Binding-site contacts:
Ligand atom CA contacts residue LEU93 of chain 2.E at 0.2 Å (hydrophobic).
Ligand atom C contacts residue LEU93 of chain 2.E at 1.4 Å (hydrophobic).
Ligand atom CG contacts residue SER90 of chain 2.E at 1.1 Å.
Ligand atom OD1 contacts residue ILE113 of chain 2.E at 1.4 Å.
Ligand atom NE contacts residue ILE104 of chain 2.E at 1.1 Å.
Ligand atom CG contacts residue PHE71 of chain 2.E at 1.1 Å (hydrophobic).
Ligand atom O contacts residue LYS73 of chain 2.E at 1.4 Å.
Ligand atom N contacts residue LYS73 of chain 2.E at 1.0 Å.
Ligand atom N contacts residue LEU91 of chain 2.E at 1.4 Å.
Ligand atom C contacts residue LEU159 of chain 2.E at 1.3 Å (hydrophobic).
Ligand atom CG contacts residue THR160 of chain 2.E at 1.1 Å.
Ligand atom OD1 contacts residue LEU159 of chain 2.E at 1.1 Å.
Ligand atom C contacts residue LEU91 of chain 2.E at 1.1 Å (hydrophobic).
Ligand atom CD contacts residue LYS73 of chain 2.E at 1.1 Å.
Ligand atom O contacts residue ILE87 of chain 2.E at 1.4 Å (h-bond).
Ligand atom CZ contacts residue SER90 of chain 2.E at 0.9 Å.
Ligand atom C contacts residue THR1063 of chain 2.B at 1.4 Å.
Ligand atom OD1 contacts residue THR160 of chain 2.E at 1.4 Å (h-bond).
Ligand atom ND2 contacts residue LEU159 of chain 2.E at 1.3 Å.
Ligand atom CA contacts residue LEU91 of chain 2.E at 0.9 Å (hydrophobic).
Ligand atom CG contacts residue THR1061 of chain 2.B at 1.1 Å.
Ligand atom CZ contacts residue ILE104 of chain 2.E at 1.3 Å (hydrophobic).
Ligand atom CB contacts residue TRP84 of chain 2.E at 0.6 Å (hydrophobic).
Ligand atom OG1 contacts residue TRP84 of chain 2.E at 1.1 Å.
Ligand atom N contacts residue PRO99 of chain 2.E at 1.3 Å.
Ligand atom CB contacts residue ILE113 of chain 2.E at 1.4 Å (hydrophobic).
Ligand atom CE1 contacts residue SER90 of chain 2.E at 1.0 Å.
Ligand atom N contacts residue LEU93 of chain 2.E at 1.4 Å.
Ligand atom O contacts residue LEU159 of chain 2.E at 1.4 Å.
Ligand atom CA contacts residue LEU159 of chain 2.E at 0.6 Å (hydrophobic).
Ligand atom C contacts residue LYS73 of chain 2.E at 0.9 Å.
Ligand atom N contacts residue SER90 of chain 2.E at 1.2 Å (h-bond).
Ligand atom CE contacts residue LYS4 of chain 2.K at 1.3 Å.
Ligand atom CB contacts residue THR1061 of chain 2.B at 1.0 Å.
Ligand atom CG contacts residue LEU159 of chain 2.E at 0.2 Å (hydrophobic).
Ligand atom CD2 contacts residue PHE92 of chain 2.E at 0.7 Å (hydrophobic).
Ligand atom CD2 contacts residue SER90 of chain 2.E at 0.8 Å.
Ligand atom O contacts residue SER86 of chain 2.E at 1.1 Å (h-bond).
Ligand atom CE2 contacts residue SER90 of chain 2.E at 1.4 Å.
Ligand atom O contacts residue LEU161 of chain 2.E at 0.5 Å.

Sequence of chain 2.K:
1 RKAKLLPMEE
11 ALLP

This protein binds this small molecule.
Small molecule (SMILES): CC[C@H](C)[C@H](NC(=O)[C@@H](NC(=O)[C@H](CC(C)C)NC(=O)[C@H](CCCCN)NC(=O)[C@H](CCCCN)NC(=O)[C@@H](N)CC1=NC=NC1)C(C)C)C(=O)N[C@@H](CC(N)=O)C(=O)N[C@@H](CCCCN)C(=O)N[C@@H](CC(=O)O)C(=O)N[C@@H](CCSC)C(=O)N[C@@H](CCCN=C(N)N)C(=O)N[C@H](C(=O)N[C@@H](CC(=O)O)C(=O)N[C@@H](CC(C)C)C(=O)N[C@@H](Cc1ccccc1)C(=O)N[C@@H](CO)C(=O)N1CCC[C@H]1C(=O)N1CCC[C@H]1C(=O)N[C@H](C=O)CC(N)=O)[C@@H](C)O

Sequence of chain 2.B:
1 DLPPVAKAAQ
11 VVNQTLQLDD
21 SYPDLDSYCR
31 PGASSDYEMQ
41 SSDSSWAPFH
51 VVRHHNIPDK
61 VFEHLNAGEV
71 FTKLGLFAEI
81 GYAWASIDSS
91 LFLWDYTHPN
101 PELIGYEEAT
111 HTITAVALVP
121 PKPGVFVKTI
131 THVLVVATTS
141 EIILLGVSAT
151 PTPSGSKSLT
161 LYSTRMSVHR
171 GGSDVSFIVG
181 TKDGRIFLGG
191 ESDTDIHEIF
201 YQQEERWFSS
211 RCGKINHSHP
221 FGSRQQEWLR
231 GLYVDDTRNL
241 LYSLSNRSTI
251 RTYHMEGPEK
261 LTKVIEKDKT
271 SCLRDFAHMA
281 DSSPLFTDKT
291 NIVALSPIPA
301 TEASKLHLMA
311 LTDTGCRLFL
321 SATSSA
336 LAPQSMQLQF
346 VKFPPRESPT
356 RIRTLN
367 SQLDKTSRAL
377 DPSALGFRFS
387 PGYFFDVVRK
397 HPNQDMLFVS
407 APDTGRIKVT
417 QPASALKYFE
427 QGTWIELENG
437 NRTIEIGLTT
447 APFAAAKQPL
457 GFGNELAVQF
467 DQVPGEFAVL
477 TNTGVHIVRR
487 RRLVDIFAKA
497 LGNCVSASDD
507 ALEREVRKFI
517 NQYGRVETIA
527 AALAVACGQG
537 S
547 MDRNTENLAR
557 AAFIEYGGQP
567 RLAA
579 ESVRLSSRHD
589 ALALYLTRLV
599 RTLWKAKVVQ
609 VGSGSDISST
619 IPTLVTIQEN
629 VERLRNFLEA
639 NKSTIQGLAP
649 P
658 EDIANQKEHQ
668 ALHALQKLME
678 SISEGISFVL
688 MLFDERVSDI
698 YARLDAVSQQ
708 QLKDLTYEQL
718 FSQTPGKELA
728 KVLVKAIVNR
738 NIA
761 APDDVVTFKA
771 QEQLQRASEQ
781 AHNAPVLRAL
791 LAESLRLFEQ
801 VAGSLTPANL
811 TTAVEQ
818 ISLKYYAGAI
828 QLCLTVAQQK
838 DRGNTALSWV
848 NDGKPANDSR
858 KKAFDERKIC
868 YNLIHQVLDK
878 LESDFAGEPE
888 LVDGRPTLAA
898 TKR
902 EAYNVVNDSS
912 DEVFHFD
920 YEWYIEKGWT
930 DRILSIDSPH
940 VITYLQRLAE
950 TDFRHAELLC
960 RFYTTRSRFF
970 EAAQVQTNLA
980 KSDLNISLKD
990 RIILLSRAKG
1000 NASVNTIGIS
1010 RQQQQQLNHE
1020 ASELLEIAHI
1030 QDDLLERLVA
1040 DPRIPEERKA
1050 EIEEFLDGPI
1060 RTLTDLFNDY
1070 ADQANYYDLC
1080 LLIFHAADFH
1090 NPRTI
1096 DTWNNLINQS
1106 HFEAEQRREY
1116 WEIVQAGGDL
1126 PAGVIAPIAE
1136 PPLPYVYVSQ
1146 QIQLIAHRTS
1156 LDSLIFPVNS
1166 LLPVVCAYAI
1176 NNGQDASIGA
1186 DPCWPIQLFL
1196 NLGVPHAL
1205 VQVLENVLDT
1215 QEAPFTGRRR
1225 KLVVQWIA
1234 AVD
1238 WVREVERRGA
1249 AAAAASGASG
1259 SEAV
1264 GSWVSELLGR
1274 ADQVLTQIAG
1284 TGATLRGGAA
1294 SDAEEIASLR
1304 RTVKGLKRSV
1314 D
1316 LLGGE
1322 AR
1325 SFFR

Sequence of chain 2.E:
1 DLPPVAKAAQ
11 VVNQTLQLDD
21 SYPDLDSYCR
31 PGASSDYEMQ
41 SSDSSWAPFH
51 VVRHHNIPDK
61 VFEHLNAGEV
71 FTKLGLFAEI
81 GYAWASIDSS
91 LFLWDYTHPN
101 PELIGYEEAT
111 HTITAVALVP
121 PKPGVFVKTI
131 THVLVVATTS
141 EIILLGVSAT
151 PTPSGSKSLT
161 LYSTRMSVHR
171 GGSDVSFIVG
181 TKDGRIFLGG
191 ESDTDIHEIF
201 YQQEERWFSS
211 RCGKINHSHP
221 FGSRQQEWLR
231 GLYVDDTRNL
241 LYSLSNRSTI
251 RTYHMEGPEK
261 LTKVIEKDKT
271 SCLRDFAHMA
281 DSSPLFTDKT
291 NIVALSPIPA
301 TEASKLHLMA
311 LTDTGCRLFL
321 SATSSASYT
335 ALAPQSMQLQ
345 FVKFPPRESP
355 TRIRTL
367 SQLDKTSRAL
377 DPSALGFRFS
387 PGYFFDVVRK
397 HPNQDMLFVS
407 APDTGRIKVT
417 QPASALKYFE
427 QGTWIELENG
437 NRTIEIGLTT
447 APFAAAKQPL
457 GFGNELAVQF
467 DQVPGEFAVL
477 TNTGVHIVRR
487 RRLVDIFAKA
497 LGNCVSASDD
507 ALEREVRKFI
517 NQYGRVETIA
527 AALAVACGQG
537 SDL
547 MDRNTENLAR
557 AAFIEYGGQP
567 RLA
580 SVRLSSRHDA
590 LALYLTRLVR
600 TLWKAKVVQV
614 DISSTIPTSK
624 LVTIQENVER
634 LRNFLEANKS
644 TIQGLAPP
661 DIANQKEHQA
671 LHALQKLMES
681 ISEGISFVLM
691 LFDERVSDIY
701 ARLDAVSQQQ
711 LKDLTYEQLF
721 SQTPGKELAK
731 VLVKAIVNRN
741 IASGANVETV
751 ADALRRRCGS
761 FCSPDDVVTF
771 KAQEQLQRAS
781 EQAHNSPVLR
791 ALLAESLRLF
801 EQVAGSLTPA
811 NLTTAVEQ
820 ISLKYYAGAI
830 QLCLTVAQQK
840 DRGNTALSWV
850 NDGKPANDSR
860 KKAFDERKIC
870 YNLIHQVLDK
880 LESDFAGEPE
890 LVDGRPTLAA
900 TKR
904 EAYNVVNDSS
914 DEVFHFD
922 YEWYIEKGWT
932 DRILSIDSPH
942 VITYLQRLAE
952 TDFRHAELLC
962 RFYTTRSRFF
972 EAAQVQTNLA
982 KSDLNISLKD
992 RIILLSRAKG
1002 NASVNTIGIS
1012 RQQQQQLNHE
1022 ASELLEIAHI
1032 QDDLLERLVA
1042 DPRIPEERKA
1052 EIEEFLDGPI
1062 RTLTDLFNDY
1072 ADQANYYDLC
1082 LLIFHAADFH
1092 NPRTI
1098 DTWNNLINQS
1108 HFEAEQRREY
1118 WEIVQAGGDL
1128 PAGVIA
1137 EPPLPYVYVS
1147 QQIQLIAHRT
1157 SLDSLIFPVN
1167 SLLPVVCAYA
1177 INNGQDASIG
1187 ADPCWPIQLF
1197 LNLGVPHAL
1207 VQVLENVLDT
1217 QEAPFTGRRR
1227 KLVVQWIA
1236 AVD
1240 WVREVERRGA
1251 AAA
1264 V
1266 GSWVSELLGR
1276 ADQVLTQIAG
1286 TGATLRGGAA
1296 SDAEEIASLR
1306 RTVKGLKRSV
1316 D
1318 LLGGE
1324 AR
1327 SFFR